Binding-site contacts:
Ligand atom C17 contacts residue VAL90 of chain 1.A at 3.6 Å (hydrophobic).
Ligand atom S16 contacts residue GLY251 of chain 1.A at 3.5 Å (h-bond).
Ligand atom C13 contacts residue ASP53 of chain 1.A at 3.6 Å.
Ligand atom C10 contacts residue ILE139 of chain 1.A at 3.9 Å (hydrophobic).
Ligand atom N20 contacts residue LEU51 of chain 1.A at 3.9 Å.
Ligand atom C30 contacts residue ARG149 of chain 1.A at 3.5 Å.
Ligand atom N6 contacts residue ASP53 of chain 1.A at 2.7 Å (salt-bridge).
Ligand atom C26 contacts residue THR252 of chain 1.A at 3.2 Å.
Ligand atom C23 contacts residue ILE139 of chain 1.A at 3.8 Å (hydrophobic).
Ligand atom N12 contacts residue SER56 of chain 1.A at 3.5 Å.
Ligand atom F25 contacts residue ILE147 of chain 1.A at 3.6 Å.
Ligand atom C22 contacts residue LEU51 of chain 1.A at 3.5 Å (hydrophobic).
Ligand atom N20 contacts residue ILE131 of chain 1.A at 3.7 Å.
Ligand atom C7 contacts residue SER56 of chain 1.A at 3.7 Å.
Ligand atom C28 contacts residue ASN58 of chain 1.A at 3.5 Å.
Ligand atom N21 contacts residue GLY55 of chain 1.A at 3.9 Å.
Ligand atom C1 contacts residue ASP53 of chain 1.A at 3.6 Å.
Ligand atom C4 contacts residue ASP53 of chain 1.A at 3.5 Å.
Ligand atom C15 contacts residue VAL90 of chain 1.A at 3.7 Å (hydrophobic).
Ligand atom C18 contacts residue TYR92 of chain 1.A at 3.4 Å (hydrophobic).
Ligand atom O27 contacts residue ARG149 of chain 1.A at 3.5 Å (salt-bridge).
Ligand atom C26 contacts residue ASP249 of chain 1.A at 3.4 Å.
Ligand atom N21 contacts residue ASP249 of chain 1.A at 2.8 Å (salt-bridge).
Ligand atom O24 contacts residue TYR92 of chain 1.A at 3.7 Å.
Ligand atom N21 contacts residue GLY251 of chain 1.A at 3.7 Å.
Ligand atom C28 contacts residue TRP97 of chain 1.A at 3.9 Å (hydrophobic).
Ligand atom C18 contacts residue ILE139 of chain 1.A at 3.7 Å (hydrophobic).
Ligand atom S16 contacts residue LEU51 of chain 1.A at 3.8 Å.
Ligand atom N20 contacts residue TRP136 of chain 1.A at 3.7 Å.
Ligand atom N20 contacts residue GLN33 of chain 1.A at 3.9 Å.
Ligand atom C4 contacts residue ASP249 of chain 1.A at 3.8 Å.
Ligand atom C14 contacts residue TYR92 of chain 1.A at 3.7 Å (hydrophobic).
Ligand atom N21 contacts residue ASP53 of chain 1.A at 2.8 Å (salt-bridge).
Ligand atom F25 contacts residue ARG149 of chain 1.A at 2.9 Å.
Ligand atom F25 contacts residue VAL90 of chain 1.A at 3.9 Å.
Ligand atom C2 contacts residue TYR92 of chain 1.A at 3.7 Å (hydrophobic).
Ligand atom C19 contacts residue LEU51 of chain 1.A at 3.6 Å (hydrophobic).
Ligand atom C29 contacts residue ARG149 of chain 1.A at 3.3 Å.
Ligand atom C22 contacts residue TRP136 of chain 1.A at 3.8 Å (hydrophobic).
Ligand atom C28 contacts residue VAL90 of chain 1.A at 3.6 Å (hydrophobic).

Sequence of chain 1.A:
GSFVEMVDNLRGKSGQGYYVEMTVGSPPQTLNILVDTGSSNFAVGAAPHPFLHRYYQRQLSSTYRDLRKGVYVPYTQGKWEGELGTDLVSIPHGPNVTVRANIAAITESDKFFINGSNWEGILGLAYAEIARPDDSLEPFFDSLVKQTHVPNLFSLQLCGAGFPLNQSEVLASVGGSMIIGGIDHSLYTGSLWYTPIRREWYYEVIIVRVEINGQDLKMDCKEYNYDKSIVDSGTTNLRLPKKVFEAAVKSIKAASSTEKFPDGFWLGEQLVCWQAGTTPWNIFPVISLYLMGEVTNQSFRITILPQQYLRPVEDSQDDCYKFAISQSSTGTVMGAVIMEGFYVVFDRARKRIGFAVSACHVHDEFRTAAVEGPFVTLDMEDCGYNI

A small-molecule ligand and the protein it binds are described below.
Small molecule (SMILES): [H]/N=C1\N[C@@]2(c3ccc(C#N)s3)CN(c3nc(C)c(F)c(OCC)n3)C[C@H]2C(=O)N1C